This small molecule binds to this protein.
Small molecule (SMILES): O=C(O)CCCOc1ccc(C(=O)CCc2ncc[nH]2)c(Cl)c1Cl

Binding-site contacts:
Ligand atom C12 contacts residue THR137 of chain 1.C at 3.9 Å.
Ligand atom CL1 contacts residue THR137 of chain 1.C at 2.7 Å.
Ligand atom C16 contacts residue VAL1 of chain 1.A at 3.1 Å (hydrophobic).
Ligand atom CL2 contacts residue LYS139 of chain 1.C at 4.0 Å.
Ligand atom CL1 contacts residue TYR140 of chain 1.C at 3.7 Å.
Ligand atom C20 contacts residue VAL1 of chain 1.A at 2.0 Å (hydrophobic).
Ligand atom C4 contacts residue PRO95 of chain 1.C at 4.1 Å (hydrophobic).
Ligand atom C10 contacts residue ARG141 of chain 1.C at 3.3 Å.
Ligand atom C19 contacts residue SER131 of chain 1.A at 3.1 Å.
Ligand atom C18 contacts residue SER131 of chain 1.A at 3.7 Å.
Ligand atom C22 contacts residue SER131 of chain 1.A at 3.9 Å.
Ligand atom C20 contacts residue SER131 of chain 1.A at 2.9 Å.
Ligand atom C16 contacts residue ARG141 of chain 1.C at 3.9 Å.
Ligand atom CL2 contacts residue TYR140 of chain 1.C at 4.0 Å.
Ligand atom N21 contacts residue SER131 of chain 1.A at 3.2 Å (h-bond).
Ligand atom O17 contacts residue ARG141 of chain 1.C at 3.2 Å (salt-bridge).
Ligand atom N24 contacts residue SER131 of chain 1.A at 3.3 Å (h-bond).
Ligand atom CL2 contacts residue THR137 of chain 1.C at 2.8 Å.
Ligand atom C8 contacts residue ARG141 of chain 1.C at 3.7 Å.
Ligand atom C6 contacts residue PRO95 of chain 1.C at 3.6 Å (hydrophobic).
Ligand atom O2 contacts residue LYS99 of chain 1.C at 4.0 Å.
Ligand atom C22 contacts residue VAL1 of chain 1.A at 3.8 Å (hydrophobic).
Ligand atom C23 contacts residue VAL1 of chain 1.A at 4.0 Å (hydrophobic).
Ligand atom O1 contacts residue LYS99 of chain 1.A at 3.5 Å (salt-bridge).
Ligand atom C19 contacts residue VAL1 of chain 1.A at 1.4 Å (hydrophobic).
Ligand atom C18 contacts residue VAL1 of chain 1.A at 2.4 Å (hydrophobic).
Ligand atom O17 contacts residue SER138 of chain 1.C at 4.0 Å.
Ligand atom O7 contacts residue TRP37 of chain 1.B at 4.0 Å.
Ligand atom N24 contacts residue VAL1 of chain 1.A at 3.2 Å (h-bond).
Ligand atom C18 contacts residue LYS127 of chain 1.A at 3.6 Å.
Ligand atom O17 contacts residue LYS127 of chain 1.A at 3.9 Å.
Ligand atom C13 contacts residue THR137 of chain 1.C at 3.8 Å.
Ligand atom N21 contacts residue VAL1 of chain 1.A at 2.5 Å (h-bond).
Ligand atom C23 contacts residue SER131 of chain 1.A at 3.8 Å.
Ligand atom C16 contacts residue LYS127 of chain 1.A at 3.8 Å.
Ligand atom CL2 contacts residue SER138 of chain 1.C at 3.0 Å.
Ligand atom O17 contacts residue VAL1 of chain 1.A at 3.0 Å (h-bond).
Ligand atom C19 contacts residue LEU2 of chain 1.A at 3.6 Å (hydrophobic).
Ligand atom C5 contacts residue LYS99 of chain 1.A at 4.0 Å.
Ligand atom C9 contacts residue ARG141 of chain 1.C at 3.0 Å.

Sequence of chain 1.A:
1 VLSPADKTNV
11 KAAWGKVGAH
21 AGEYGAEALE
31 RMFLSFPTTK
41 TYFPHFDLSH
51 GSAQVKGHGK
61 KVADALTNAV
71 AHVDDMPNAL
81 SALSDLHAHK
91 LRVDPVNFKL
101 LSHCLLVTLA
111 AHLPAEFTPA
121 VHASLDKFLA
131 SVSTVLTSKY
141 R

Sequence of chain 1.C:
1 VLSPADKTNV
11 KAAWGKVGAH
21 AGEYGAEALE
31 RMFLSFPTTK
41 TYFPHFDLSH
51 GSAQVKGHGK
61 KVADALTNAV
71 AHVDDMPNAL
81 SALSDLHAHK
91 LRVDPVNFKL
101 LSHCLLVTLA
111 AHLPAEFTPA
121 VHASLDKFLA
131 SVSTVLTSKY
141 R

Sequence of chain 1.B:
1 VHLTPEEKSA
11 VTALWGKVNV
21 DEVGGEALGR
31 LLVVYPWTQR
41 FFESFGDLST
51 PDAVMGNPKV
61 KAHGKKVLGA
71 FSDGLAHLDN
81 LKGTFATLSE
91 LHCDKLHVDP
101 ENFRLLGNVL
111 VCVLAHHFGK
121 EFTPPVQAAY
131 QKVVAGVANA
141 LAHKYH